Sequence of chain 1.A:
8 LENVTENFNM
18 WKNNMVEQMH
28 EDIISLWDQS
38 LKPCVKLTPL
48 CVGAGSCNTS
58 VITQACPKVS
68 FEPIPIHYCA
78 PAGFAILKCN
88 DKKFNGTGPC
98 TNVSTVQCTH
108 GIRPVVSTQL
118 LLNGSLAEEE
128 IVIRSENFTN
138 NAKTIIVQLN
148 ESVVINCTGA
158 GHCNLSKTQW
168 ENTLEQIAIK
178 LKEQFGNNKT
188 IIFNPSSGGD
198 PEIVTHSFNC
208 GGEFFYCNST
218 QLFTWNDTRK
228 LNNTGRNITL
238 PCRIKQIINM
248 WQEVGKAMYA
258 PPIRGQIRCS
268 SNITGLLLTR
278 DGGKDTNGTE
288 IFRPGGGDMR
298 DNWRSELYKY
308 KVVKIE

Binding-site contacts:
Ligand atom O7 contacts residue THR217 of chain 1.A at 3.8 Å.
Ligand atom C2 contacts residue THR217 of chain 1.A at 3.8 Å.
Ligand atom C7 contacts residue THR217 of chain 1.A at 4.3 Å.
Ligand atom O7 contacts residue ASN215 of chain 1.A at 4.2 Å.
Ligand atom C1 contacts residue ASN215 of chain 1.A at 1.4 Å.
Ligand atom C3 contacts residue ASN215 of chain 1.A at 3.8 Å.
Ligand atom C8 contacts residue ASN215 of chain 1.A at 3.3 Å.
Ligand atom C1 contacts residue THR217 of chain 1.A at 3.9 Å.
Ligand atom C8 contacts residue GLN218 of chain 1.A at 3.5 Å.
Ligand atom C7 contacts residue ASN215 of chain 1.A at 3.3 Å.
Ligand atom O6 contacts residue ASN215 of chain 1.A at 4.1 Å.
Ligand atom C5 contacts residue ASN215 of chain 1.A at 3.7 Å.
Ligand atom O5 contacts residue ASN215 of chain 1.A at 2.4 Å (h-bond).
Ligand atom O6 contacts residue VAL201 of chain 1.A at 4.5 Å.
Ligand atom C8 contacts residue PRO238 of chain 1.A at 3.9 Å (hydrophobic).
Ligand atom O5 contacts residue THR217 of chain 1.A at 3.8 Å.
Ligand atom N2 contacts residue ASN215 of chain 1.A at 3.0 Å (h-bond).
Ligand atom C2 contacts residue ASN215 of chain 1.A at 2.4 Å.
Ligand atom C4 contacts residue ASN215 of chain 1.A at 4.2 Å.
Ligand atom C4 contacts residue THR217 of chain 1.A at 4.3 Å.

The small molecule below binds the protein below.
Small molecule (SMILES): CC(=O)N[C@@H]1[C@@H](O)[C@H](O)[C@@H](CO)O[C@H]1O